Binding-site contacts:
Ligand atom O7 contacts residue LEU62 of chain 5.B at 3.8 Å.
Ligand atom C11 contacts residue PHE65 of chain 5.B at 3.8 Å (hydrophobic).
Ligand atom C11 contacts residue ASN272 of chain 5.B at 3.6 Å.
Ligand atom C8 contacts residue GLN278 of chain 5.B at 3.6 Å.
Ligand atom C4 contacts residue ASN272 of chain 5.B at 4.1 Å.
Ligand atom O9 contacts residue LYS68 of chain 5.B at 2.9 Å (salt-bridge).
Ligand atom O8 contacts residue GLN278 of chain 5.B at 3.5 Å (h-bond).
Ligand atom O1B contacts residue ASN272 of chain 5.B at 3.4 Å (h-bond).
Ligand atom O8 contacts residue LYS68 of chain 5.B at 3.4 Å.
Ligand atom C11 contacts residue PHE270 of chain 5.B at 3.8 Å (hydrophobic).
Ligand atom C11 contacts residue LEU62 of chain 5.B at 4.1 Å (hydrophobic).
Ligand atom C1 contacts residue SER274 of chain 5.B at 3.7 Å.
Ligand atom C10 contacts residue PHE75 of chain 5.C at 3.1 Å (hydrophobic).
Ligand atom O9 contacts residue LEU67 of chain 5.B at 3.3 Å.
Ligand atom O1A contacts residue LYS68 of chain 5.B at 2.9 Å.
Ligand atom C9 contacts residue LYS68 of chain 5.B at 3.8 Å.
Ligand atom O8 contacts residue ASN272 of chain 5.B at 3.5 Å (h-bond).
Ligand atom C11 contacts residue GLN278 of chain 5.B at 3.5 Å.
Ligand atom O1A contacts residue SER274 of chain 5.B at 2.6 Å (h-bond).
Ligand atom C9 contacts residue LEU67 of chain 5.B at 4.1 Å (hydrophobic).
Ligand atom O10 contacts residue PHE75 of chain 5.C at 3.0 Å.
Ligand atom C11 contacts residue HIS138 of chain 5.A at 3.5 Å.
Ligand atom C1 contacts residue LYS68 of chain 5.B at 3.7 Å.
Ligand atom C11 contacts residue SER274 of chain 5.B at 4.0 Å.
Ligand atom C5 contacts residue ASN272 of chain 5.B at 4.1 Å.
Ligand atom C11 contacts residue THR276 of chain 5.B at 3.3 Å.
Ligand atom O1B contacts residue THR276 of chain 5.B at 3.7 Å.
Ligand atom C6 contacts residue ASN272 of chain 5.B at 3.6 Å.
Ligand atom C11 contacts residue PHE75 of chain 5.C at 2.3 Å (hydrophobic).
Ligand atom C1 contacts residue ASN272 of chain 5.B at 3.8 Å.
Ligand atom C9 contacts residue GLN278 of chain 5.B at 3.2 Å.
Ligand atom N5 contacts residue ASN272 of chain 5.B at 3.2 Å (h-bond).
Ligand atom C10 contacts residue ASN272 of chain 5.B at 4.0 Å.
Ligand atom O10 contacts residue LEU62 of chain 5.B at 4.0 Å.
Ligand atom C10 contacts residue GLN278 of chain 5.B at 4.0 Å.
Ligand atom O1B contacts residue LYS68 of chain 5.B at 3.9 Å.
Ligand atom O1B contacts residue SER274 of chain 5.B at 4.1 Å.
Ligand atom C7 contacts residue GLN278 of chain 5.B at 3.8 Å.
Ligand atom O9 contacts residue GLN278 of chain 5.B at 4.0 Å.
Ligand atom N5 contacts residue GLN278 of chain 5.B at 3.9 Å.

Sequence of chain 5.C:
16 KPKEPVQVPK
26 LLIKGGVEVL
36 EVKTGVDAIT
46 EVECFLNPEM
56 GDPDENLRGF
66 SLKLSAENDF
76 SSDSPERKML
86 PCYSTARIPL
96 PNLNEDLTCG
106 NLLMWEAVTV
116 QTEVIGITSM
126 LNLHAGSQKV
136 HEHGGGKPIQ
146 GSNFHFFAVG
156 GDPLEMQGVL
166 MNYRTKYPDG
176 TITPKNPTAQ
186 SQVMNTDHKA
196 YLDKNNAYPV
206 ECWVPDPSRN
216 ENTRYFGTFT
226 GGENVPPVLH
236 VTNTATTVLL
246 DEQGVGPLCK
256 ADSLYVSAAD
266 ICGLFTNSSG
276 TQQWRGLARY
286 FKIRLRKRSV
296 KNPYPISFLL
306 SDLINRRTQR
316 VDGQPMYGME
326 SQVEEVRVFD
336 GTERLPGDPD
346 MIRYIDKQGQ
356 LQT

Sequence of chain 5.A:
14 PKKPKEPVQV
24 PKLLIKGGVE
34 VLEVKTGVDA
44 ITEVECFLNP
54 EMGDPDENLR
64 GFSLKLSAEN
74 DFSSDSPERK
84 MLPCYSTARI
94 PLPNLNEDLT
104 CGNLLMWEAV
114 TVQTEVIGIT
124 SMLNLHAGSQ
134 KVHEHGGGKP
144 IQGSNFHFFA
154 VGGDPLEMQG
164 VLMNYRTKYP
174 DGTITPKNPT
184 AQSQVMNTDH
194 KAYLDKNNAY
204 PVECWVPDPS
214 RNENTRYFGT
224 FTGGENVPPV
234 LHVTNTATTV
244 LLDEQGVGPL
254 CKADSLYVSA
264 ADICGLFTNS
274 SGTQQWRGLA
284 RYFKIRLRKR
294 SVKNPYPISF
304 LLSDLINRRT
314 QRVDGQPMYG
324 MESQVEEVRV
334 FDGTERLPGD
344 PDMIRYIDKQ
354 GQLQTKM

Sequence of chain 5.B:
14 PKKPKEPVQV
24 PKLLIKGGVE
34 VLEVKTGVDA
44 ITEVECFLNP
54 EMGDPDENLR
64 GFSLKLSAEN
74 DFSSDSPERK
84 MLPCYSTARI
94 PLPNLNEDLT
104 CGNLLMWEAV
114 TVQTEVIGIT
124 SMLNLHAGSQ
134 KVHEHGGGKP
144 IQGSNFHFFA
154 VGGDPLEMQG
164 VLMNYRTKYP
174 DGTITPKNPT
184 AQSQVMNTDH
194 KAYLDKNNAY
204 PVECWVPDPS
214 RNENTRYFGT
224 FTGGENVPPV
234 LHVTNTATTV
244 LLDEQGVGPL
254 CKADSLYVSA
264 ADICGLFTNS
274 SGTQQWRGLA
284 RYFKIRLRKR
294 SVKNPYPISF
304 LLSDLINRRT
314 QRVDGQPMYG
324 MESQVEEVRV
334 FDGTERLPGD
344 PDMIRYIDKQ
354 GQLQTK

The protein below binds the small molecule below.
Small molecule (SMILES): CC(=O)N[C@H]1[C@H]([C@H](O)[C@H](O)CO)O[C@@](O[C@H](CO)[C@@H](O)[C@@H]2O[C@@H](C(=O)O)C[C@H](O)[C@H]2NC(C)=O)(C(=O)O)C[C@@H]1O